The small molecule below binds the protein below.
Small molecule (SMILES): [NH3+][Pt]1([NH3+])OC(=O)C2(CCC2)C(=O)O1

Binding-site contacts:
Ligand atom PT1 contacts residue ARG14 of chain 1.A at 2.0 Å.
Ligand atom PT1 contacts residue ASP87 of chain 1.A at 4.3 Å.
Ligand atom PT1 contacts residue HIS15 of chain 1.A at 2.7 Å.

Sequence of chain 1.A:
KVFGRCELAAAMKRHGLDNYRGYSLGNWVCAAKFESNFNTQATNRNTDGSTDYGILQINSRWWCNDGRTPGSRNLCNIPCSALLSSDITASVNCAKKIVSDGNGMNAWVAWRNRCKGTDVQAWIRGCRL